Sequence of chain 1.B:
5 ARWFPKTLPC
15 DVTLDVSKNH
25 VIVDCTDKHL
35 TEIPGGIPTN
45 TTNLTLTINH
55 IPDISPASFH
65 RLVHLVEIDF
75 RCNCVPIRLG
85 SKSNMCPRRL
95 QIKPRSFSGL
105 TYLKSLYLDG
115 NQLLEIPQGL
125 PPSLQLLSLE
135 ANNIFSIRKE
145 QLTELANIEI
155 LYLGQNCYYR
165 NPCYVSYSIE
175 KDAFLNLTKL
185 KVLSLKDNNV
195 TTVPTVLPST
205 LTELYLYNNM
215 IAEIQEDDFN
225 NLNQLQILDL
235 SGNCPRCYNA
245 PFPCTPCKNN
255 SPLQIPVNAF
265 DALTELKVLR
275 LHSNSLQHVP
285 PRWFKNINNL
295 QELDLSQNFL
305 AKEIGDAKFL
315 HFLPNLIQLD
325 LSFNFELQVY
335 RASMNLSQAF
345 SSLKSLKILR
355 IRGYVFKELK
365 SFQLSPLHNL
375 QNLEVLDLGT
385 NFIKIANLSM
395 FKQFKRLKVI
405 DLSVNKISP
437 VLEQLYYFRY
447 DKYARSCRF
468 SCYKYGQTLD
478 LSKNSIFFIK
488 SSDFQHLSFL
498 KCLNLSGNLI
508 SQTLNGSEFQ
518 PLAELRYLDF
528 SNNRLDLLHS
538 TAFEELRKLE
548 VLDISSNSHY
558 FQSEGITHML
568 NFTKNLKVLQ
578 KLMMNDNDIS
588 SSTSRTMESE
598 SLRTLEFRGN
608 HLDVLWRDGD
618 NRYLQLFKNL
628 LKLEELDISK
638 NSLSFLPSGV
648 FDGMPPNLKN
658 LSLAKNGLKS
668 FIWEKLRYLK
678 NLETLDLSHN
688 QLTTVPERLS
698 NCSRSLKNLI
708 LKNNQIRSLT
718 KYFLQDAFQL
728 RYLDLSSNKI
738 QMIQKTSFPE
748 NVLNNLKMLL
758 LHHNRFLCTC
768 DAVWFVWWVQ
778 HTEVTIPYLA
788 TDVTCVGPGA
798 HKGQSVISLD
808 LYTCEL

Sequence of chain 1.A:
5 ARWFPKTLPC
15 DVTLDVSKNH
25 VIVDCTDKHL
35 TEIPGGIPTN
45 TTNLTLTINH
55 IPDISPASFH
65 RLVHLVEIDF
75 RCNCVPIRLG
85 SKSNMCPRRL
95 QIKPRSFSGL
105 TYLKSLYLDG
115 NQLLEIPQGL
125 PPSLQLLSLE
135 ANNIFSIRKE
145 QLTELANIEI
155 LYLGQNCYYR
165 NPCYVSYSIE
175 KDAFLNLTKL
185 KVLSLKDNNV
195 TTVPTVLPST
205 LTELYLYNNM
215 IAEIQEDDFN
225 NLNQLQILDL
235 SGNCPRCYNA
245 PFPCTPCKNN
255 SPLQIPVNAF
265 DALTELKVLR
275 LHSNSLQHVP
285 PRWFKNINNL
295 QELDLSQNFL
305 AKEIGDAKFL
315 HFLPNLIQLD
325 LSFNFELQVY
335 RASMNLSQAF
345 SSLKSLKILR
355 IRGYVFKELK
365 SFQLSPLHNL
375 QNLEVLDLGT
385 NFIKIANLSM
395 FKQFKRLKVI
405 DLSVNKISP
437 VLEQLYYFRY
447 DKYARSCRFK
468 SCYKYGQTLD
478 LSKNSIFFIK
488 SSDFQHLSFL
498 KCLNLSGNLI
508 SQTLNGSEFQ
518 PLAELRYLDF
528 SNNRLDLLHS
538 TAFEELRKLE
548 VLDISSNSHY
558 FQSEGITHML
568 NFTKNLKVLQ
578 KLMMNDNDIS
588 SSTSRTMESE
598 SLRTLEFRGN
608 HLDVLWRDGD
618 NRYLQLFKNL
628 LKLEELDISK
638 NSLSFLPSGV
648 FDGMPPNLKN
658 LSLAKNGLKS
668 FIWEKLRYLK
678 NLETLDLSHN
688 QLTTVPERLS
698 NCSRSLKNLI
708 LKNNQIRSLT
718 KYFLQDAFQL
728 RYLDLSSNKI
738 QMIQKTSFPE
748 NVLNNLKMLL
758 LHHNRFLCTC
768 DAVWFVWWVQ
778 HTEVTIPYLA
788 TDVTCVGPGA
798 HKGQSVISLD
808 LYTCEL

Binding-site contacts:
Ligand atom C6 contacts residue PHE386 of chain 1.A at 3.6 Å (hydrophobic).
Ligand atom N3 contacts residue ILE563 of chain 1.B at 3.1 Å.
Ligand atom C13 contacts residue GLY562 of chain 1.B at 3.5 Å.
Ligand atom N3 contacts residue THR564 of chain 1.B at 3.0 Å (h-bond).
Ligand atom C16 contacts residue VAL333 of chain 1.A at 3.6 Å (hydrophobic).
Ligand atom C12 contacts residue PHE386 of chain 1.A at 3.8 Å (hydrophobic).
Ligand atom C21 contacts residue GLN332 of chain 1.A at 3.8 Å.
Ligand atom C10 contacts residue THR564 of chain 1.B at 3.4 Å.
Ligand atom C20 contacts residue LEU535 of chain 1.B at 3.7 Å (hydrophobic).
Ligand atom C13 contacts residue PHE329 of chain 1.A at 3.5 Å (hydrophobic).
Ligand atom C7 contacts residue PHE386 of chain 1.A at 3.5 Å (hydrophobic).
Ligand atom C7 contacts residue LEU535 of chain 1.B at 3.7 Å (hydrophobic).
Ligand atom C8 contacts residue PHE386 of chain 1.A at 3.6 Å (hydrophobic).
Ligand atom C11 contacts residue PHE329 of chain 1.A at 3.7 Å (hydrophobic).
Ligand atom C6 contacts residue ASP533 of chain 1.B at 3.5 Å.
Ligand atom C2 contacts residue THR510 of chain 1.B at 3.7 Å.
Ligand atom C3 contacts residue PHE386 of chain 1.A at 3.8 Å (hydrophobic).
Ligand atom C12 contacts residue PHE329 of chain 1.A at 3.8 Å (hydrophobic).
Ligand atom C2 contacts residue ASP533 of chain 1.B at 3.6 Å.
Ligand atom N3 contacts residue ASP533 of chain 1.B at 2.7 Å (salt-bridge).
Ligand atom C contacts residue PHE386 of chain 1.A at 3.2 Å (hydrophobic).
Ligand atom C11 contacts residue GLY562 of chain 1.B at 3.2 Å.
Ligand atom N contacts residue ASP533 of chain 1.B at 2.6 Å (salt-bridge).
Ligand atom C19 contacts residue LEU535 of chain 1.B at 3.7 Å (hydrophobic).
Ligand atom N contacts residue PHE386 of chain 1.A at 3.3 Å.
Ligand atom C contacts residue ASP533 of chain 1.B at 3.5 Å.
Ligand atom C5 contacts residue TYR334 of chain 1.A at 3.6 Å (hydrophobic).
Ligand atom C4 contacts residue PHE386 of chain 1.A at 3.8 Å (hydrophobic).
Ligand atom N1 contacts residue THR564 of chain 1.B at 3.1 Å (h-bond).
Ligand atom C21 contacts residue SO41 of chain 1.KA at 2.8 Å.
Ligand atom N4 contacts residue SO41 of chain 1.KA at 1.3 Å (h-bond).
Ligand atom C4 contacts residue SO41 of chain 1.KA at 3.6 Å.
Ligand atom C17 contacts residue VAL333 of chain 1.A at 3.8 Å (hydrophobic).
Ligand atom C18 contacts residue SO41 of chain 1.KA at 3.3 Å.
Ligand atom C1 contacts residue PHE386 of chain 1.A at 3.7 Å (hydrophobic).
Ligand atom C17 contacts residue GLN332 of chain 1.A at 3.6 Å.
Ligand atom C20 contacts residue SO41 of chain 1.KA at 3.9 Å.
Ligand atom C17 contacts residue TYR334 of chain 1.A at 3.9 Å (hydrophobic).
Ligand atom C5 contacts residue SO41 of chain 1.KA at 3.9 Å.
Ligand atom C2 contacts residue PHE386 of chain 1.A at 3.5 Å (hydrophobic).

This small molecule binds to this protein.
Small molecule (SMILES): CCCCc1nc2c(N)nc3ccccc3c2n1Cc1ccc(CN)cc1